The protein below binds the small molecule below.
Small molecule (SMILES): CC(=O)N[C@@H]1[C@@H](O)[C@H](O[C@@H]2O[C@H](CO)[C@@H](O[C@@H]3O[C@H](CO)[C@@H](O[C@@H]4O[C@H](CO)[C@@H](O[C@@H]5O[C@H](CO)[C@@H](O)[C@H](O)[C@H]5NC(C)=O)[C@H](O)[C@H]4NC(C)=O)[C@H](O)[C@H]3NC(C)=O)[C@H](O)[C@H]2NC(C)=O)[C@@H](CO)O[C@H]1O

Binding-site contacts:
Ligand atom C6 contacts residue MET225 of chain 1.A at 3.6 Å (hydrophobic).
Ligand atom C7 contacts residue TYR184 of chain 1.A at 3.5 Å (hydrophobic).
Ligand atom O5 contacts residue MET181 of chain 1.A at 3.2 Å (h-bond).
Ligand atom O6 contacts residue VAL85 of chain 1.A at 3.4 Å (h-bond).
Ligand atom O4 contacts residue ALA84 of chain 1.A at 3.6 Å.
Ligand atom O4 contacts residue TRP258 of chain 1.A at 3.3 Å.
Ligand atom C8 contacts residue TRP258 of chain 1.A at 3.5 Å (hydrophobic).
Ligand atom O6 contacts residue MET179 of chain 1.A at 3.5 Å.
Ligand atom O6 contacts residue ASP230 of chain 1.A at 2.6 Å (salt-bridge).
Ligand atom O7 contacts residue PRO273 of chain 1.A at 3.4 Å.
Ligand atom C7 contacts residue ASP118 of chain 1.A at 3.2 Å.
Ligand atom O7 contacts residue PHE42 of chain 1.A at 3.2 Å.
Ligand atom O6 contacts residue ALA84 of chain 1.A at 3.2 Å (h-bond).
Ligand atom C6 contacts residue ASP230 of chain 1.A at 3.5 Å.
Ligand atom C2 contacts residue ASP182 of chain 1.A at 3.5 Å.
Ligand atom O3 contacts residue PHE42 of chain 1.A at 3.6 Å.
Ligand atom N2 contacts residue SER19 of chain 1.A at 3.4 Å (h-bond).
Ligand atom O3 contacts residue ALA84 of chain 1.A at 2.9 Å (h-bond).
Ligand atom O7 contacts residue TRP258 of chain 1.A at 2.9 Å (h-bond).
Ligand atom C2 contacts residue ASP17 of chain 1.A at 3.6 Å.
Ligand atom O3 contacts residue SER19 of chain 1.A at 2.7 Å (h-bond).
Ligand atom O3 contacts residue PRO149 of chain 1.A at 3.6 Å.
Ligand atom O7 contacts residue ASP182 of chain 1.A at 3.6 Å (salt-bridge).
Ligand atom C7 contacts residue TRP258 of chain 1.A at 3.6 Å (hydrophobic).
Ligand atom N2 contacts residue ASP17 of chain 1.A at 2.9 Å (salt-bridge).
Ligand atom C8 contacts residue ASP118 of chain 1.A at 3.5 Å.
Ligand atom N2 contacts residue TRP258 of chain 1.A at 3.6 Å.
Ligand atom O6 contacts residue PRO149 of chain 1.A at 3.4 Å.
Ligand atom C8 contacts residue TYR184 of chain 1.A at 3.6 Å (hydrophobic).
Ligand atom O7 contacts residue ASP230 of chain 1.A at 3.3 Å.
Ligand atom O7 contacts residue ASP118 of chain 1.A at 2.4 Å (salt-bridge).
Ligand atom C7 contacts residue MET179 of chain 1.A at 3.3 Å (hydrophobic).
Ligand atom C6 contacts residue MET179 of chain 1.A at 3.6 Å (hydrophobic).
Ligand atom C8 contacts residue SER150 of chain 1.A at 3.6 Å.
Ligand atom O7 contacts residue ARG262 of chain 1.A at 3.5 Å.
Ligand atom O7 contacts residue MET179 of chain 1.A at 3.4 Å (h-bond).
Ligand atom O3 contacts residue PRO273 of chain 1.A at 3.6 Å.
Ligand atom C6 contacts residue TYR184 of chain 1.A at 3.4 Å (hydrophobic).
Ligand atom C3 contacts residue SER19 of chain 1.A at 3.4 Å.
Ligand atom O7 contacts residue TYR184 of chain 1.A at 2.6 Å (h-bond).

Sequence of chain 1.A:
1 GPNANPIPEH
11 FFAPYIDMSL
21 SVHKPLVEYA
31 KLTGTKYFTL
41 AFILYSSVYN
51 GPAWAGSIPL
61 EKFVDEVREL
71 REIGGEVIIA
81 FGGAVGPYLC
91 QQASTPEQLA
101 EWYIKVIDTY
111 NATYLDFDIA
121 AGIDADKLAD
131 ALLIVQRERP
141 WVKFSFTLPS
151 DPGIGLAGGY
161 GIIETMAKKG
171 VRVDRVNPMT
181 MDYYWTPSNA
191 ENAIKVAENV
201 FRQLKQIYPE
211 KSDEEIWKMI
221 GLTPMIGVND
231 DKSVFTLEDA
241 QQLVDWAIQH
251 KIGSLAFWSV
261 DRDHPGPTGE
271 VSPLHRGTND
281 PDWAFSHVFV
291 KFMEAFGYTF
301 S